A small-molecule ligand and the protein it binds are described below.
Small molecule (SMILES): CC(=O)N[C@H]1[C@H](O[C@H]2[C@H](O)[C@@H](NC(C)=O)CO[C@@H]2CO)O[C@H](CO)[C@@H](O)[C@@H]1O

Binding-site contacts:
Ligand atom C5 contacts residue THR124 of chain 1.B at 3.5 Å.
Ligand atom N2 contacts residue ASN122 of chain 1.B at 2.7 Å (h-bond).
Ligand atom C4 contacts residue THR124 of chain 1.B at 3.9 Å.
Ligand atom C1 contacts residue ASN122 of chain 1.B at 1.4 Å.
Ligand atom C6 contacts residue ASN125 of chain 1.B at 4.4 Å.
Ligand atom O5 contacts residue CA1 of chain 1.HA at 3.6 Å.
Ligand atom C3 contacts residue ASN122 of chain 1.B at 3.7 Å.
Ligand atom O3 contacts residue THR124 of chain 1.B at 4.2 Å.
Ligand atom O7 contacts residue GLU154 of chain 1.B at 4.1 Å.
Ligand atom O5 contacts residue THR124 of chain 1.B at 3.9 Å.
Ligand atom C7 contacts residue ASN122 of chain 1.B at 3.7 Å.
Ligand atom C1 contacts residue THR124 of chain 1.B at 3.3 Å.
Ligand atom C8 contacts residue TRP152 of chain 1.B at 4.2 Å (hydrophobic).
Ligand atom C1 contacts residue CA1 of chain 1.HA at 3.9 Å.
Ligand atom O3 contacts residue NAG1 of chain 1.AA at 3.7 Å.
Ligand atom O4 contacts residue THR124 of chain 1.B at 4.3 Å.
Ligand atom C4 contacts residue ASN122 of chain 1.B at 4.3 Å.
Ligand atom C5 contacts residue ASN125 of chain 1.B at 4.2 Å.
Ligand atom C5 contacts residue ASN122 of chain 1.B at 3.8 Å.
Ligand atom N2 contacts residue THR124 of chain 1.B at 4.2 Å.
Ligand atom C8 contacts residue GLU154 of chain 1.B at 3.9 Å.
Ligand atom O6 contacts residue CA1 of chain 1.HA at 4.4 Å.
Ligand atom C2 contacts residue THR124 of chain 1.B at 3.8 Å.
Ligand atom O7 contacts residue MET153 of chain 1.B at 3.6 Å.
Ligand atom C7 contacts residue GLU154 of chain 1.B at 4.3 Å.
Ligand atom O6 contacts residue VAL127 of chain 1.B at 4.4 Å.
Ligand atom O5 contacts residue ASN122 of chain 1.B at 2.6 Å (h-bond).
Ligand atom C3 contacts residue THR124 of chain 1.B at 3.3 Å.
Ligand atom O7 contacts residue ASN122 of chain 1.B at 4.2 Å.
Ligand atom C2 contacts residue ASN122 of chain 1.B at 2.4 Å.

Sequence of chain 1.B:
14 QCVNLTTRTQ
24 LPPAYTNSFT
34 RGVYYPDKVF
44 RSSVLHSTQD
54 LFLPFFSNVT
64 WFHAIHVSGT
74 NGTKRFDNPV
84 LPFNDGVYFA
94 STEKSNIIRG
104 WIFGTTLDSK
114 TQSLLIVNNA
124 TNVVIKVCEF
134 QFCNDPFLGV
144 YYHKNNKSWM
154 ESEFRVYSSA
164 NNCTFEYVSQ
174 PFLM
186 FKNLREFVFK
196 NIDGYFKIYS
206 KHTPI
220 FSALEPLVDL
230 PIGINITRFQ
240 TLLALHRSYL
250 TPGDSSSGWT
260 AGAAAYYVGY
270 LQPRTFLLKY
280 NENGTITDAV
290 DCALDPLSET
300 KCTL